Sequence of chain 1.A:
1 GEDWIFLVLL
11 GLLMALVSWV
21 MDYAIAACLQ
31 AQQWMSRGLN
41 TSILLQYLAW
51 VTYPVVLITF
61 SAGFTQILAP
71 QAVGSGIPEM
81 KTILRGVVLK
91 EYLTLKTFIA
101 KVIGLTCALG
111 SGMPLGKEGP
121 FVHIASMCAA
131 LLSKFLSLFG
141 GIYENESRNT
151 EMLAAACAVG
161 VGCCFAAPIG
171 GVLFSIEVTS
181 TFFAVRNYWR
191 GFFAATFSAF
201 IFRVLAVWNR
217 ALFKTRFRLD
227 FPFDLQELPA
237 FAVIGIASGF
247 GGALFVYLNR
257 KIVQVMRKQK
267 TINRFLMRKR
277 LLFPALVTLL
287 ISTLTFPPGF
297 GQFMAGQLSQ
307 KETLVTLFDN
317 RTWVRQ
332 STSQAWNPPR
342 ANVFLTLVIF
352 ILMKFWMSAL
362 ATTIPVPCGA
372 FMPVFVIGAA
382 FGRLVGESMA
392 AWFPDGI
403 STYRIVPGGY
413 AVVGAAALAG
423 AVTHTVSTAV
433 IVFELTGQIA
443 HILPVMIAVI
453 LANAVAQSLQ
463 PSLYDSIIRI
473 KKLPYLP

This protein binds this small molecule.
Small molecule (SMILES): O=C(O)c1cccnc1Nc1c(Cl)ccc(OCc2ccccc2)c1Cl

Binding-site contacts:
Ligand atom C02 contacts residue LYS307 of chain 1.A at 3.3 Å.
Ligand atom C18 contacts residue CYS164 of chain 1.A at 3.7 Å (hydrophobic).
Ligand atom C25 contacts residue MET373 of chain 1.A at 3.4 Å (hydrophobic).
Ligand atom C06 contacts residue ASP22 of chain 1.A at 3.9 Å.
Ligand atom N08 contacts residue LYS117 of chain 1.A at 3.9 Å.
Ligand atom C07 contacts residue ILE25 of chain 1.A at 3.8 Å (hydrophobic).
Ligand atom C04 contacts residue LYS307 of chain 1.A at 3.8 Å.
Ligand atom C16 contacts residue LYS117 of chain 1.A at 3.5 Å.
Ligand atom O03 contacts residue LEU29 of chain 1.A at 3.5 Å.
Ligand atom C05 contacts residue LYS307 of chain 1.A at 3.9 Å.
Ligand atom C24 contacts residue MET373 of chain 1.A at 3.8 Å (hydrophobic).
Ligand atom O03 contacts residue SER305 of chain 1.A at 2.6 Å (h-bond).
Ligand atom O01 contacts residue LYS307 of chain 1.A at 2.9 Å (salt-bridge).
Ligand atom C21 contacts residue PHE219 of chain 1.A at 3.6 Å (hydrophobic).
Ligand atom CL1 contacts residue GLN306 of chain 1.A at 3.2 Å.
Ligand atom C06 contacts residue LYS307 of chain 1.A at 3.6 Å.
Ligand atom C04 contacts residue LEU29 of chain 1.A at 3.9 Å (hydrophobic).
Ligand atom O01 contacts residue SER305 of chain 1.A at 3.2 Å (h-bond).
Ligand atom O17 contacts residue LYS117 of chain 1.A at 3.5 Å.
Ligand atom C05 contacts residue LEU29 of chain 1.A at 3.8 Å (hydrophobic).
Ligand atom C20 contacts residue MET373 of chain 1.A at 3.8 Å (hydrophobic).
Ligand atom C15 contacts residue MET373 of chain 1.A at 3.9 Å (hydrophobic).
Ligand atom C22 contacts residue LEU310 of chain 1.A at 3.7 Å (hydrophobic).
Ligand atom C15 contacts residue LYS117 of chain 1.A at 3.6 Å.
Ligand atom C12 contacts residue GLN306 of chain 1.A at 3.9 Å.
Ligand atom C19 contacts residue MET373 of chain 1.A at 3.8 Å (hydrophobic).
Ligand atom CL1 contacts residue LEU109 of chain 1.A at 3.8 Å.
Ligand atom C02 contacts residue LEU29 of chain 1.A at 3.6 Å (hydrophobic).
Ligand atom C06 contacts residue ILE25 of chain 1.A at 3.9 Å (hydrophobic).
Ligand atom C16 contacts residue MET373 of chain 1.A at 3.5 Å (hydrophobic).
Ligand atom C25 contacts residue LYS117 of chain 1.A at 3.9 Å.
Ligand atom O01 contacts residue GLN306 of chain 1.A at 3.4 Å (h-bond).
Ligand atom C22 contacts residue LEU437 of chain 1.A at 3.8 Å (hydrophobic).
Ligand atom C07 contacts residue LYS307 of chain 1.A at 3.9 Å.
Ligand atom C02 contacts residue SER305 of chain 1.A at 3.3 Å.
Ligand atom C22 contacts residue PHE376 of chain 1.A at 3.7 Å (hydrophobic).
Ligand atom O03 contacts residue LYS307 of chain 1.A at 3.5 Å.
Ligand atom C21 contacts residue LEU437 of chain 1.A at 3.7 Å (hydrophobic).
Ligand atom C20 contacts residue PHE219 of chain 1.A at 3.8 Å (hydrophobic).
Ligand atom CL2 contacts residue LYS307 of chain 1.A at 3.3 Å.